Binding-site contacts:
Ligand atom C12 contacts residue GOL1 of chain 1.G at 4.2 Å.
Ligand atom O2 contacts residue SER146 of chain 1.B at 2.4 Å (h-bond).
Ligand atom C2 contacts residue GLY234 of chain 1.B at 4.4 Å.
Ligand atom C12 contacts residue ALA75 of chain 1.B at 4.1 Å (hydrophobic).
Ligand atom C10 contacts residue LEU265 of chain 1.B at 4.2 Å (hydrophobic).
Ligand atom N1 contacts residue LEU237 of chain 1.B at 4.4 Å.
Ligand atom C1 contacts residue LEU238 of chain 1.B at 3.9 Å (hydrophobic).
Ligand atom C11 contacts residue SER146 of chain 1.B at 3.6 Å.
Ligand atom C9 contacts residue LEU265 of chain 1.B at 4.0 Å (hydrophobic).
Ligand atom C12 contacts residue MET147 of chain 1.B at 3.0 Å (hydrophobic).
Ligand atom O2 contacts residue MET147 of chain 1.B at 2.9 Å (h-bond).
Ligand atom C9 contacts residue SER146 of chain 1.B at 4.0 Å.
Ligand atom C4 contacts residue LEU229 of chain 1.B at 4.3 Å (hydrophobic).
Ligand atom N3 contacts residue MET147 of chain 1.B at 4.0 Å.
Ligand atom C6 contacts residue LEU237 of chain 1.B at 3.8 Å (hydrophobic).
Ligand atom C11 contacts residue ALA75 of chain 1.B at 3.9 Å (hydrophobic).
Ligand atom C1 contacts residue LEU237 of chain 1.B at 4.3 Å (hydrophobic).
Ligand atom C10 contacts residue SER146 of chain 1.B at 2.9 Å.
Ligand atom C12 contacts residue SER146 of chain 1.B at 1.5 Å.
Ligand atom N3 contacts residue SER146 of chain 1.B at 2.4 Å (h-bond).
Ligand atom C10 contacts residue LEU172 of chain 1.B at 4.1 Å (hydrophobic).
Ligand atom C7 contacts residue LEU237 of chain 1.B at 4.3 Å (hydrophobic).
Ligand atom C5 contacts residue LEU172 of chain 1.B at 4.1 Å (hydrophobic).
Ligand atom C6 contacts residue LEU238 of chain 1.B at 4.3 Å (hydrophobic).
Ligand atom C4 contacts residue LEU237 of chain 1.B at 4.1 Å (hydrophobic).
Ligand atom O2 contacts residue GLY74 of chain 1.B at 3.6 Å.
Ligand atom C3 contacts residue LEU229 of chain 1.B at 3.5 Å (hydrophobic).
Ligand atom C10 contacts residue HIS293 of chain 1.B at 4.2 Å.
Ligand atom C2 contacts residue LEU200 of chain 1.B at 4.4 Å (hydrophobic).
Ligand atom O2 contacts residue ALA75 of chain 1.B at 2.9 Å (h-bond).
Ligand atom C3 contacts residue LEU200 of chain 1.B at 4.3 Å (hydrophobic).
Ligand atom C2 contacts residue LEU229 of chain 1.B at 4.0 Å (hydrophobic).
Ligand atom C11 contacts residue GOL1 of chain 1.G at 4.4 Å.
Ligand atom C10 contacts residue CYS266 of chain 1.B at 3.6 Å (hydrophobic).
Ligand atom C12 contacts residue HIS293 of chain 1.B at 4.2 Å.
Ligand atom N2 contacts residue LEU229 of chain 1.B at 4.3 Å.
Ligand atom C5 contacts residue LEU237 of chain 1.B at 4.0 Å (hydrophobic).
Ligand atom N1 contacts residue LEU172 of chain 1.B at 3.9 Å.
Ligand atom C1 contacts residue GLY234 of chain 1.B at 3.9 Å.
Ligand atom O2 contacts residue GOL1 of chain 1.G at 3.8 Å.

Sequence of chain 1.B:
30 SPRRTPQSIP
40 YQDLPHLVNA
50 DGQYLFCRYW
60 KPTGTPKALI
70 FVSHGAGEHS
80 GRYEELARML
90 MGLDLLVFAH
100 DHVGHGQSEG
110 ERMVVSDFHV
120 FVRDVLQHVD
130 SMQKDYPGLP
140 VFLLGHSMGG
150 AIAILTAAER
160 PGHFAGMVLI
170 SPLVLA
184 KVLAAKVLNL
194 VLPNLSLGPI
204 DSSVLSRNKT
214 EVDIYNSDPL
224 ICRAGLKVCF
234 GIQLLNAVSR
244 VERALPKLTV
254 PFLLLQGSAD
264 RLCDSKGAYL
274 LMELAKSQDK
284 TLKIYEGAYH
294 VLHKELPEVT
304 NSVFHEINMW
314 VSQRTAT

A small-molecule ligand and the protein it binds are described below.
Small molecule (SMILES): O=C(OC(C(F)(F)F)C(F)(F)F)N1CC(c2nc(-c3ccccc3)no2)C1